Sequence of chain 1.H:
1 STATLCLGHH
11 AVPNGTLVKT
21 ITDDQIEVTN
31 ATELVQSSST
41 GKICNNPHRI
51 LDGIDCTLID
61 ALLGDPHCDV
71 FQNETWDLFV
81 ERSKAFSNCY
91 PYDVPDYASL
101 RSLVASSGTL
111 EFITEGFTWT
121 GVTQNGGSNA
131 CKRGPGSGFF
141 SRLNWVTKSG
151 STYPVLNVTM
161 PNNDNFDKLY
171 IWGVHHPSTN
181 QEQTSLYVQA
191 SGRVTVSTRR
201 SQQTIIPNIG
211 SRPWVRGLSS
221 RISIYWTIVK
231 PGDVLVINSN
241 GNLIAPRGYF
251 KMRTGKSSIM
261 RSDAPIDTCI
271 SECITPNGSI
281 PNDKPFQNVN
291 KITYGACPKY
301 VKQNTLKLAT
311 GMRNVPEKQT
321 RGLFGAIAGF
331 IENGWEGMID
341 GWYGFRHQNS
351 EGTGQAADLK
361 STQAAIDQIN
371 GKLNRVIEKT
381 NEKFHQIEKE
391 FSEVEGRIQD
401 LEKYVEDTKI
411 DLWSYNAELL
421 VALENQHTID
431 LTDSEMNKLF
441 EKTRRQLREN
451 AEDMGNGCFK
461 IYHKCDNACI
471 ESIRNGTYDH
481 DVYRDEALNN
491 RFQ

The small molecule below binds the protein below.
Small molecule (SMILES): CC(=O)N[C@@H]1[C@@H](O)[C@H](O)[C@@H](CO)O[C@H]1O

Binding-site contacts:
Ligand atom C2 contacts residue ASN73 of chain 1.H at 2.5 Å.
Ligand atom N2 contacts residue ASN73 of chain 1.H at 2.9 Å (h-bond).
Ligand atom C7 contacts residue ASN73 of chain 1.H at 3.5 Å.
Ligand atom C8 contacts residue ASN73 of chain 1.H at 3.4 Å.
Ligand atom C4 contacts residue ASN73 of chain 1.H at 4.3 Å.
Ligand atom C7 contacts residue PHE112 of chain 1.H at 4.4 Å (hydrophobic).
Ligand atom N2 contacts residue PHE112 of chain 1.H at 3.5 Å (h-bond).
Ligand atom C8 contacts residue ARG142 of chain 1.H at 4.1 Å.
Ligand atom C5 contacts residue ASN73 of chain 1.H at 3.7 Å.
Ligand atom C3 contacts residue ASN73 of chain 1.H at 3.8 Å.
Ligand atom C3 contacts residue PHE112 of chain 1.H at 4.5 Å (hydrophobic).
Ligand atom C1 contacts residue ASN73 of chain 1.H at 1.4 Å.
Ligand atom C2 contacts residue PHE112 of chain 1.H at 4.4 Å (hydrophobic).
Ligand atom O5 contacts residue ASN73 of chain 1.H at 2.4 Å (h-bond).